Sequence of chain 1.C:
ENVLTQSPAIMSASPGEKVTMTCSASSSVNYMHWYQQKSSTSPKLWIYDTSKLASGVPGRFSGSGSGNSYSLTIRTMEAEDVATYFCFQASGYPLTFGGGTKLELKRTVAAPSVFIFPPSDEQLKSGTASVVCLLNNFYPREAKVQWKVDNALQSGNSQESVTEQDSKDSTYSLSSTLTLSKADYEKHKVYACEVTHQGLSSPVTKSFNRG

A small-molecule ligand and the protein it binds are described below.
Small molecule (SMILES): CC(=O)N[C@H]1[C@H](O[C@H]2[C@@H](O)[C@@H](CO)O[C@H](O[C@@H]3[C@H](O)[C@@H](O)[C@H](O[C@H]4[C@H](O)[C@@H](O)[C@H](O)O[C@@H]4CO)O[C@@H]3CO)[C@@H]2O)O[C@H](CO)[C@H](O)[C@@H]1O[C@@H]1O[C@H](CO)[C@H](O)[C@H](O[C@]2(C(=O)O)C[C@H](O)[C@@H](NC(C)=O)[C@H]([C@H](O)[C@H](O)CO)O2)[C@H]1O

Sequence of chain 1.D:
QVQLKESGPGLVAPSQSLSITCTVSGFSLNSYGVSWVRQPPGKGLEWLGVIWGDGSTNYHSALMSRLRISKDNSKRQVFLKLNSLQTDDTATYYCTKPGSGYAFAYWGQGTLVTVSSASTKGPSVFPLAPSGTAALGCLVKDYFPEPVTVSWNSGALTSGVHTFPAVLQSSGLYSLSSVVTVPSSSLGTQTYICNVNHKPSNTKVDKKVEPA

Binding-site contacts:
Ligand atom C5 contacts residue SER31 of chain 1.D at 3.2 Å.
Ligand atom C1 contacts residue GLY53 of chain 1.D at 3.7 Å.
Ligand atom O9 contacts residue TYR32 of chain 1.D at 3.5 Å.
Ligand atom O6 contacts residue TRP52 of chain 1.D at 3.7 Å.
Ligand atom C4 contacts residue TYR31 of chain 1.C at 3.5 Å (hydrophobic).
Ligand atom O2 contacts residue GLY101 of chain 1.D at 3.3 Å.
Ligand atom O3 contacts residue GLY101 of chain 1.D at 3.5 Å.
Ligand atom C6 contacts residue SER31 of chain 1.D at 3.1 Å.
Ligand atom C1 contacts residue TYR102 of chain 1.D at 3.7 Å (hydrophobic).
Ligand atom O9 contacts residue PRO98 of chain 1.D at 3.1 Å (h-bond).
Ligand atom O2 contacts residue TYR102 of chain 1.D at 3.3 Å.
Ligand atom N5 contacts residue SER31 of chain 1.D at 2.7 Å (h-bond).
Ligand atom O4 contacts residue SER91 of chain 1.C at 3.6 Å.
Ligand atom O6 contacts residue ALA90 of chain 1.C at 3.5 Å.
Ligand atom O1A contacts residue ASP54 of chain 1.D at 3.2 Å (salt-bridge).
Ligand atom C3 contacts residue ASP49 of chain 1.C at 3.3 Å.
Ligand atom O3 contacts residue ASP49 of chain 1.C at 2.7 Å (salt-bridge).
Ligand atom C3 contacts residue TYR102 of chain 1.D at 3.7 Å (hydrophobic).
Ligand atom O1B contacts residue GLY53 of chain 1.D at 3.0 Å (h-bond).
Ligand atom O2 contacts residue ASP49 of chain 1.C at 2.7 Å (salt-bridge).
Ligand atom O4 contacts residue ALA90 of chain 1.C at 2.9 Å (h-bond).
Ligand atom O4 contacts residue TYR93 of chain 1.C at 3.3 Å (h-bond).
Ligand atom O6 contacts residue HIS33 of chain 1.C at 2.8 Å (h-bond).
Ligand atom O6 contacts residue GLY101 of chain 1.D at 2.4 Å (h-bond).
Ligand atom C6 contacts residue GLY101 of chain 1.D at 3.7 Å.
Ligand atom C4 contacts residue ALA90 of chain 1.C at 3.6 Å (hydrophobic).
Ligand atom C11 contacts residue TYR32 of chain 1.D at 3.7 Å (hydrophobic).
Ligand atom O5 contacts residue TYR31 of chain 1.C at 3.7 Å.
Ligand atom O6 contacts residue ALA90 of chain 1.C at 2.6 Å (h-bond).
Ligand atom O8 contacts residue TRP52 of chain 1.D at 3.4 Å.
Ligand atom C4 contacts residue SER31 of chain 1.D at 3.6 Å.
Ligand atom C8 contacts residue TYR102 of chain 1.D at 3.7 Å (hydrophobic).
Ligand atom C6 contacts residue ALA90 of chain 1.C at 3.6 Å (hydrophobic).
Ligand atom C7 contacts residue SER31 of chain 1.D at 3.7 Å.
Ligand atom C6 contacts residue ALA90 of chain 1.C at 3.7 Å (hydrophobic).
Ligand atom O4 contacts residue ASP54 of chain 1.D at 3.6 Å.
Ligand atom N2 contacts residue TYR102 of chain 1.D at 3.5 Å (h-bond).
Ligand atom O8 contacts residue GLY33 of chain 1.D at 3.1 Å (h-bond).
Ligand atom C6 contacts residue HIS33 of chain 1.C at 3.7 Å.
Ligand atom O1A contacts residue GLY53 of chain 1.D at 3.5 Å (h-bond).